A protein and the small-molecule ligand that binds it are described below.
Small molecule (SMILES): CC(=O)N[C@@H]1[C@@H](O)[C@H](O)[C@@H](CO)O[C@H]1O

Binding-site contacts:
Ligand atom C6 contacts residue ASN154 of chain 3.A at 4.1 Å.
Ligand atom N2 contacts residue PHE3 of chain 3.A at 2.8 Å (h-bond).
Ligand atom O5 contacts residue ASN154 of chain 3.A at 3.8 Å.
Ligand atom C1 contacts residue PHE3 of chain 3.A at 4.0 Å (hydrophobic).
Ligand atom C2 contacts residue ASN5 of chain 3.A at 2.4 Å.
Ligand atom N2 contacts residue ASN5 of chain 3.A at 2.9 Å (h-bond).
Ligand atom O7 contacts residue ASN5 of chain 3.A at 4.2 Å.
Ligand atom C5 contacts residue ASN5 of chain 3.A at 3.7 Å.
Ligand atom C3 contacts residue ASN2 of chain 3.A at 4.4 Å.
Ligand atom C1 contacts residue ASN5 of chain 3.A at 1.4 Å.
Ligand atom N2 contacts residue ASN2 of chain 3.A at 4.0 Å.
Ligand atom C8 contacts residue PHE3 of chain 3.A at 3.3 Å (hydrophobic).
Ligand atom C2 contacts residue PHE3 of chain 3.A at 3.9 Å (hydrophobic).
Ligand atom O5 contacts residue ASN5 of chain 3.A at 2.4 Å (h-bond).
Ligand atom C8 contacts residue ASN2 of chain 3.A at 3.6 Å.
Ligand atom C3 contacts residue PHE3 of chain 3.A at 4.4 Å (hydrophobic).
Ligand atom C5 contacts residue ASN154 of chain 3.A at 3.5 Å.
Ligand atom O3 contacts residue ASN2 of chain 3.A at 3.5 Å (h-bond).
Ligand atom C7 contacts residue ASN2 of chain 3.A at 3.9 Å.
Ligand atom C7 contacts residue ASN5 of chain 3.A at 3.7 Å.
Ligand atom C1 contacts residue ASN154 of chain 3.A at 4.0 Å.
Ligand atom C4 contacts residue ASN5 of chain 3.A at 4.2 Å.
Ligand atom C7 contacts residue PHE3 of chain 3.A at 3.5 Å (hydrophobic).
Ligand atom C3 contacts residue ASN5 of chain 3.A at 3.8 Å.

Sequence of chain 3.A:
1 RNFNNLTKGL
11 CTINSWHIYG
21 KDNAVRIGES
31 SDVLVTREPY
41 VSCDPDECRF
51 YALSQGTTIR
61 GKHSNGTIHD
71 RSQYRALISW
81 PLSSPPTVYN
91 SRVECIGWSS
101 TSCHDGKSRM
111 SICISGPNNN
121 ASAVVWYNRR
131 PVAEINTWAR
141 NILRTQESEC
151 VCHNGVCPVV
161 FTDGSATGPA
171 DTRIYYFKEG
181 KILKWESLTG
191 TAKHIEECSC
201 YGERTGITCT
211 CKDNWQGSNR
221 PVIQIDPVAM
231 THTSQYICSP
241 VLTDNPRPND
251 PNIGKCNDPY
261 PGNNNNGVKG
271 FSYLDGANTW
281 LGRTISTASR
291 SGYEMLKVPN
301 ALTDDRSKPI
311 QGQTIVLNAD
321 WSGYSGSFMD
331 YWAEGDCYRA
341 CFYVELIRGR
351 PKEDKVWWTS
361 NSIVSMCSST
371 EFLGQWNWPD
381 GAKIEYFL